Binding-site contacts:
Ligand atom C8 contacts residue THR116 of chain 46.J at 3.8 Å.
Ligand atom C2 contacts residue ASN259 of chain 46.K at 2.5 Å.
Ligand atom C2 contacts residue THR116 of chain 46.J at 3.8 Å.
Ligand atom C7 contacts residue ASN259 of chain 46.K at 3.2 Å.
Ligand atom N2 contacts residue ASN259 of chain 46.K at 2.9 Å (h-bond).
Ligand atom O7 contacts residue ASN259 of chain 46.K at 3.0 Å (h-bond).
Ligand atom C6 contacts residue LYS181 of chain 46.J at 4.2 Å.
Ligand atom O4 contacts residue LYS181 of chain 46.J at 4.0 Å.
Ligand atom C3 contacts residue ASN259 of chain 46.K at 3.8 Å.
Ligand atom O6 contacts residue LYS181 of chain 46.J at 4.3 Å.
Ligand atom N2 contacts residue THR116 of chain 46.J at 3.0 Å (h-bond).
Ligand atom C1 contacts residue ASN259 of chain 46.K at 1.4 Å.
Ligand atom C4 contacts residue ASN259 of chain 46.K at 4.2 Å.
Ligand atom C8 contacts residue ASN259 of chain 46.K at 4.4 Å.
Ligand atom C3 contacts residue LYS181 of chain 46.J at 4.4 Å.
Ligand atom O5 contacts residue ASN259 of chain 46.K at 2.4 Å (h-bond).
Ligand atom O3 contacts residue THR116 of chain 46.J at 4.4 Å.
Ligand atom C1 contacts residue THR116 of chain 46.J at 4.0 Å.
Ligand atom C3 contacts residue THR116 of chain 46.J at 4.0 Å.
Ligand atom C7 contacts residue THR116 of chain 46.J at 3.8 Å.
Ligand atom C5 contacts residue ASN259 of chain 46.K at 3.7 Å.
Ligand atom C5 contacts residue LYS181 of chain 46.J at 3.5 Å.
Ligand atom C4 contacts residue LYS181 of chain 46.J at 4.2 Å.
Ligand atom O5 contacts residue LYS181 of chain 46.J at 4.4 Å.

Sequence of chain 46.J:
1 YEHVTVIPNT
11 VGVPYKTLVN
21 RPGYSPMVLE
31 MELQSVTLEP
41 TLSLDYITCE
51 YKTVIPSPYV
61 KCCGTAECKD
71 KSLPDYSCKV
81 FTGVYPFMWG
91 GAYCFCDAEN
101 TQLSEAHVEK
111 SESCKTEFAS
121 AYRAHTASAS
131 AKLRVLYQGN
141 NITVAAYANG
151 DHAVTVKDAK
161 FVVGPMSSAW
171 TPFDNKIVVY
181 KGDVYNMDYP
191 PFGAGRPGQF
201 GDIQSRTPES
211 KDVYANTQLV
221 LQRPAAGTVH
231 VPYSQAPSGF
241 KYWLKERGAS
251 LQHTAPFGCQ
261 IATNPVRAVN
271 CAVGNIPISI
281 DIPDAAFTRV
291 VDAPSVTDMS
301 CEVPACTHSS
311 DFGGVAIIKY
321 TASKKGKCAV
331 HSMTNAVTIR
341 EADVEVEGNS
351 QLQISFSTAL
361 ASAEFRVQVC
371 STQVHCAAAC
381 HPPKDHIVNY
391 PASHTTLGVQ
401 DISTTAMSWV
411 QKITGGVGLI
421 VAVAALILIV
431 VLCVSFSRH

This small molecule binds to this protein.
Small molecule (SMILES): CC(=O)N[C@@H]1[C@@H](O)[C@H](O)[C@@H](CO)O[C@H]1O

Sequence of chain 46.K:
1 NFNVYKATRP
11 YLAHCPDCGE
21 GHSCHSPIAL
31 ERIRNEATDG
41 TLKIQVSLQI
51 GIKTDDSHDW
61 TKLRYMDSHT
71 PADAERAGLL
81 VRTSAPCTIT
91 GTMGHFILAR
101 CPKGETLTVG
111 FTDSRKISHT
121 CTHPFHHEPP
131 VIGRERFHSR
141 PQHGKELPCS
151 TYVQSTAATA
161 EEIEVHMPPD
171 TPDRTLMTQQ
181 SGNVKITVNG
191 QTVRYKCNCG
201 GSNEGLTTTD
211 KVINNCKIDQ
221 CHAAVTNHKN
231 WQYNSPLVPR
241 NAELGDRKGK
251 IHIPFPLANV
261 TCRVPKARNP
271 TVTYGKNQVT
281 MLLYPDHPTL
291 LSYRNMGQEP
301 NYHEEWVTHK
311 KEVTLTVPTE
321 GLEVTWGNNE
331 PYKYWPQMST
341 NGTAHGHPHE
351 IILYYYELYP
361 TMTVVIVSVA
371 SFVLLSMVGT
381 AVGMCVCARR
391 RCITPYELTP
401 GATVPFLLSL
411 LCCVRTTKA